Binding-site contacts:
Ligand atom O2P contacts residue SER390 of chain 1.E at 3.1 Å (h-bond).
Ligand atom O6 contacts residue MET416 of chain 1.E at 3.0 Å (h-bond).
Ligand atom O3' contacts residue ARG324 of chain 1.E at 3.1 Å (salt-bridge).
Ligand atom N7 contacts residue GLY415 of chain 1.E at 3.5 Å.
Ligand atom O1P contacts residue GLY368 of chain 1.E at 3.0 Å (h-bond).
Ligand atom O1P contacts residue SER331 of chain 1.E at 2.9 Å (h-bond).
Ligand atom C2 contacts residue CYS333 of chain 1.E at 3.2 Å (hydrophobic).
Ligand atom O3' contacts residue MET387 of chain 1.E at 3.4 Å (h-bond).
Ligand atom C3' contacts residue ASP366 of chain 1.E at 3.4 Å.
Ligand atom O2P contacts residue TYR413 of chain 1.E at 2.4 Å (h-bond).
Ligand atom C4 contacts residue NAD1 of chain 1.R at 3.5 Å.
Ligand atom N3 contacts residue CYS333 of chain 1.E at 3.6 Å.
Ligand atom O5' contacts residue GLY330 of chain 1.E at 3.5 Å.
Ligand atom P contacts residue TYR413 of chain 1.E at 3.6 Å.
Ligand atom O3' contacts residue SER70 of chain 1.E at 2.6 Å (h-bond).
Ligand atom C4 contacts residue ILE332 of chain 1.E at 3.6 Å (hydrophobic).
Ligand atom C2 contacts residue NAD1 of chain 1.R at 3.1 Å.
Ligand atom O2' contacts residue ASP366 of chain 1.E at 2.6 Å (salt-bridge).
Ligand atom O2' contacts residue NAD1 of chain 1.R at 3.6 Å (h-bond).
Ligand atom C6 contacts residue GLY417 of chain 1.E at 3.5 Å.
Ligand atom N3 contacts residue NAD1 of chain 1.R at 3.1 Å.
Ligand atom O3P contacts residue SER390 of chain 1.E at 3.5 Å (h-bond).
Ligand atom O2P contacts residue SER331 of chain 1.E at 2.7 Å (h-bond).
Ligand atom N7 contacts residue MET416 of chain 1.E at 3.1 Å (h-bond).
Ligand atom O1P contacts residue GLY330 of chain 1.E at 3.4 Å.
Ligand atom N7 contacts residue ILE332 of chain 1.E at 3.6 Å.
Ligand atom C3' contacts residue SER70 of chain 1.E at 3.3 Å.
Ligand atom O2' contacts residue ARG324 of chain 1.E at 3.1 Å (salt-bridge).
Ligand atom C2' contacts residue ARG324 of chain 1.E at 3.4 Å.
Ligand atom O3P contacts residue GLY389 of chain 1.E at 2.9 Å (h-bond).
Ligand atom O6 contacts residue GLY417 of chain 1.E at 2.5 Å (h-bond).
Ligand atom C5 contacts residue ILE332 of chain 1.E at 3.4 Å (hydrophobic).
Ligand atom O6 contacts residue GLY415 of chain 1.E at 3.2 Å.
Ligand atom C8 contacts residue MET72 of chain 1.E at 3.6 Å (hydrophobic).
Ligand atom O3' contacts residue ASP366 of chain 1.E at 2.5 Å (salt-bridge).
Ligand atom C4' contacts residue ASP366 of chain 1.E at 3.4 Å.
Ligand atom N1 contacts residue NAD1 of chain 1.R at 3.4 Å.
Ligand atom C2 contacts residue GLN443 of chain 1.E at 3.5 Å.
Ligand atom N1 contacts residue GLN443 of chain 1.E at 3.0 Å (h-bond).
Ligand atom P contacts residue SER331 of chain 1.E at 3.6 Å.

This protein binds this small molecule.
Small molecule (SMILES): O=c1[nH]cnc2c1ncn2[C@@H]1O[C@H](COP(=O)(O)O)[C@@H](O)[C@H]1O

Sequence of chain 1.E:
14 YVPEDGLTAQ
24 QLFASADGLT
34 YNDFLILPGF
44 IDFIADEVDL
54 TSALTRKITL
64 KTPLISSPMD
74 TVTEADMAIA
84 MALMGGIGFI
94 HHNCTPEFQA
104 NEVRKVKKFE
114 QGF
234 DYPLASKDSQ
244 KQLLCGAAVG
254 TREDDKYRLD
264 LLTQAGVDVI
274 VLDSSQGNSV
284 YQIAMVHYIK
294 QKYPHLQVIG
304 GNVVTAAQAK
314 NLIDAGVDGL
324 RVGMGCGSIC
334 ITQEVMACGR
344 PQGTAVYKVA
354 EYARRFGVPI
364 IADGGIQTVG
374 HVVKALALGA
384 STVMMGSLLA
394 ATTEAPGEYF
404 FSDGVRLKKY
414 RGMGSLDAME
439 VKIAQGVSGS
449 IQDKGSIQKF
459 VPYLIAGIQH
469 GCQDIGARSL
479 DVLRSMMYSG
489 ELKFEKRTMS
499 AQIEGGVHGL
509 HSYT